This protein binds this small molecule.
Small molecule (SMILES): CCCC[C@H](N)P(=O)(O)O

Sequence of chain 1.A:
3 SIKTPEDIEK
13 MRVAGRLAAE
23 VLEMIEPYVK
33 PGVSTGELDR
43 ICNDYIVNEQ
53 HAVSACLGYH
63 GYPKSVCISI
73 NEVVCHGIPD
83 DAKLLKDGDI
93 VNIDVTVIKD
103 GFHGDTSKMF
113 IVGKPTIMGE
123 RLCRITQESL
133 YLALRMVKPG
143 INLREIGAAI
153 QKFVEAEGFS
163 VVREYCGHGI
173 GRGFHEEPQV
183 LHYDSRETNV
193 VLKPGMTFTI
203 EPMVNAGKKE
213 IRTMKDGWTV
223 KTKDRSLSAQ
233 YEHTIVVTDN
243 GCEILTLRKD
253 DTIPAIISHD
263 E

Binding-site contacts:
Ligand atom N contacts residue MN1 of chain 1.C at 4.0 Å.
Ligand atom P contacts residue MN1 of chain 1.D at 3.5 Å.
Ligand atom CE contacts residue CYS58 of chain 1.A at 3.7 Å (hydrophobic).
Ligand atom N contacts residue THR98 of chain 1.A at 3.2 Å (h-bond).
Ligand atom P contacts residue ASP96 of chain 1.A at 3.9 Å.
Ligand atom O3 contacts residue ASP96 of chain 1.A at 4.1 Å.
Ligand atom P contacts residue MN1 of chain 1.C at 3.4 Å.
Ligand atom CB contacts residue PHE176 of chain 1.A at 3.4 Å (hydrophobic).
Ligand atom N contacts residue ASP107 of chain 1.A at 3.4 Å (salt-bridge).
Ligand atom N contacts residue MN1 of chain 1.D at 2.5 Å.
Ligand atom O3 contacts residue GLU203 of chain 1.A at 3.3 Å (salt-bridge).
Ligand atom CD contacts residue TYR61 of chain 1.A at 3.7 Å (hydrophobic).
Ligand atom P contacts residue ASP107 of chain 1.A at 4.2 Å.
Ligand atom O1 contacts residue HIS177 of chain 1.A at 2.7 Å (h-bond).
Ligand atom O1 contacts residue MN1 of chain 1.C at 3.8 Å.
Ligand atom O2 contacts residue MN1 of chain 1.D at 2.6 Å.
Ligand atom O1 contacts residue HIS170 of chain 1.A at 3.8 Å.
Ligand atom P contacts residue GLU203 of chain 1.A at 3.6 Å.
Ligand atom CA contacts residue MN1 of chain 1.D at 3.4 Å.
Ligand atom O2 contacts residue GLU203 of chain 1.A at 2.8 Å (salt-bridge).
Ligand atom CA contacts residue HIS78 of chain 1.A at 4.0 Å.
Ligand atom CB contacts residue HIS78 of chain 1.A at 4.1 Å.
Ligand atom CD contacts residue TRP220 of chain 1.A at 3.9 Å (hydrophobic).
Ligand atom CG contacts residue HIS78 of chain 1.A at 3.4 Å.
Ligand atom O2 contacts residue HIS170 of chain 1.A at 3.5 Å (h-bond).
Ligand atom O3 contacts residue HIS78 of chain 1.A at 2.8 Å (h-bond).
Ligand atom O2 contacts residue ASP96 of chain 1.A at 3.9 Å.
Ligand atom CE contacts residue CYS69 of chain 1.A at 3.9 Å (hydrophobic).
Ligand atom CA contacts residue ASP96 of chain 1.A at 3.0 Å.
Ligand atom CE contacts residue TYR64 of chain 1.A at 3.8 Å (hydrophobic).
Ligand atom N contacts residue PHE176 of chain 1.A at 3.7 Å.
Ligand atom CA contacts residue PHE176 of chain 1.A at 4.1 Å (hydrophobic).
Ligand atom O2 contacts residue MN1 of chain 1.C at 1.9 Å.
Ligand atom P contacts residue HIS177 of chain 1.A at 4.1 Å.
Ligand atom CB contacts residue HIS177 of chain 1.A at 4.1 Å.
Ligand atom CG contacts residue CYS69 of chain 1.A at 4.0 Å (hydrophobic).
Ligand atom O2 contacts residue GLU234 of chain 1.A at 3.5 Å (salt-bridge).
Ligand atom P contacts residue HIS78 of chain 1.A at 3.8 Å.
Ligand atom O2 contacts residue ASP107 of chain 1.A at 3.0 Å (salt-bridge).
Ligand atom N contacts residue ASP96 of chain 1.A at 2.7 Å (salt-bridge).